The small molecule below binds the protein below.
Small molecule (SMILES): Cc1cc(N)nc(CCc2cc(CCN)cc(F)c2F)c1

Sequence of chain 1.C:
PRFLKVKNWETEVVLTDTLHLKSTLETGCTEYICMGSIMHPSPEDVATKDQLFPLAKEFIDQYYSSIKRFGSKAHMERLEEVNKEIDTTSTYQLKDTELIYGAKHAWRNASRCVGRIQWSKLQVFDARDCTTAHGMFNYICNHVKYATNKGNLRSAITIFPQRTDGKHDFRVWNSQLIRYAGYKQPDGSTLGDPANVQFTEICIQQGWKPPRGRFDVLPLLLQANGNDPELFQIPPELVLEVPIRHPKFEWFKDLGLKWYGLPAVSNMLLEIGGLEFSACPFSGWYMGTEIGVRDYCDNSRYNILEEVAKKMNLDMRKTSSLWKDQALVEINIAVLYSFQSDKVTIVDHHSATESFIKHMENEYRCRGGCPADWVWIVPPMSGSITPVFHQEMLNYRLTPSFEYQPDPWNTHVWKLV

Binding-site contacts:
Ligand atom C14 contacts residue MET40 of chain 1.C at 3.8 Å (hydrophobic).
Ligand atom F16 contacts residue THR28 of chain 1.C at 3.2 Å.
Ligand atom C08 contacts residue GLU27 of chain 1.C at 3.3 Å.
Ligand atom C09 contacts residue PRO42 of chain 1.C at 4.2 Å (hydrophobic).
Ligand atom C15 contacts residue PRO42 of chain 1.C at 3.6 Å (hydrophobic).
Ligand atom C04 contacts residue ARG403 of chain 1.C at 3.8 Å.
Ligand atom N02 contacts residue GLU409 of chain 1.C at 3.3 Å (salt-bridge).
Ligand atom C08 contacts residue GLU409 of chain 1.C at 4.1 Å.
Ligand atom C16 contacts residue PRO42 of chain 1.C at 3.4 Å (hydrophobic).
Ligand atom N01 contacts residue ARG403 of chain 1.C at 3.3 Å.
Ligand atom C11 contacts residue PRO42 of chain 1.C at 3.8 Å (hydrophobic).
Ligand atom C09 contacts residue GLU409 of chain 1.C at 4.0 Å.
Ligand atom C02 contacts residue GLU409 of chain 1.C at 3.6 Å.
Ligand atom C07 contacts residue ASN401 of chain 1.C at 4.1 Å.
Ligand atom N02 contacts residue ARG403 of chain 1.C at 3.8 Å.
Ligand atom F16 contacts residue PRO42 of chain 1.C at 3.0 Å.
Ligand atom C06 contacts residue ARG403 of chain 1.C at 3.6 Å.
Ligand atom C08 contacts residue LEU26 of chain 1.C at 3.8 Å (hydrophobic).
Ligand atom C06 contacts residue GLU27 of chain 1.C at 3.6 Å.
Ligand atom C03 contacts residue ARG403 of chain 1.C at 3.7 Å.
Ligand atom F15 contacts residue PRO42 of chain 1.C at 3.9 Å.
Ligand atom N02 contacts residue SER407 of chain 1.C at 3.0 Å (h-bond).
Ligand atom C14 contacts residue ARG118 of chain 1.C at 3.7 Å.
Ligand atom N02 contacts residue PHE408 of chain 1.C at 3.5 Å (h-bond).
Ligand atom C05 contacts residue ARG403 of chain 1.C at 4.1 Å.
Ligand atom C07 contacts residue TYR402 of chain 1.C at 4.1 Å (hydrophobic).
Ligand atom F15 contacts residue THR28 of chain 1.C at 3.8 Å.
Ligand atom F16 contacts residue GLU27 of chain 1.C at 3.8 Å.
Ligand atom C06 contacts residue GLU409 of chain 1.C at 3.9 Å.
Ligand atom C02 contacts residue SER407 of chain 1.C at 4.1 Å.
Ligand atom C18 contacts residue PHE408 of chain 1.C at 4.0 Å (hydrophobic).
Ligand atom F15 contacts residue ARG118 of chain 1.C at 4.0 Å.
Ligand atom C05 contacts residue GLU27 of chain 1.C at 3.2 Å.
Ligand atom C07 contacts residue ARG403 of chain 1.C at 4.2 Å.
Ligand atom N01 contacts residue GLU409 of chain 1.C at 2.9 Å (salt-bridge).
Ligand atom C17 contacts residue TYR410 of chain 1.C at 3.4 Å (hydrophobic).
Ligand atom C18 contacts residue GLU409 of chain 1.C at 4.2 Å.
Ligand atom C08 contacts residue ARG403 of chain 1.C at 4.1 Å.
Ligand atom C02 contacts residue ARG403 of chain 1.C at 3.6 Å.
Ligand atom C12 contacts residue GLU409 of chain 1.C at 3.8 Å.